The small molecule below binds the protein below.
Small molecule (SMILES): C[C@H](C(=O)O)c1ccc(-c2ccccc2)c(F)c1

Sequence of chain 1.A:
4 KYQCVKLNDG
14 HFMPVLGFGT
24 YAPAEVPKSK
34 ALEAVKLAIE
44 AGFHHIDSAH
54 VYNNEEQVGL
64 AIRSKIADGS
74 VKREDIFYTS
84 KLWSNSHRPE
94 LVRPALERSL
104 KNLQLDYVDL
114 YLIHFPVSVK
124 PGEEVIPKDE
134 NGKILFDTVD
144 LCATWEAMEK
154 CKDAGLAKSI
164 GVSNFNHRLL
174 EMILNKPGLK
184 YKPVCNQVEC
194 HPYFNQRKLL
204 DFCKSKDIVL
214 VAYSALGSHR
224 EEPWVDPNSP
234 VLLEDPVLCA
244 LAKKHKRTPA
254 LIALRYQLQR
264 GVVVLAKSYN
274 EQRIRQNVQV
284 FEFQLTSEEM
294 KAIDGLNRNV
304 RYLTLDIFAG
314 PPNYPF

Binding-site contacts:
Ligand atom C1 contacts residue TRP227 of chain 1.A at 3.5 Å (hydrophobic).
Ligand atom C4 contacts residue VAL128 of chain 1.A at 3.9 Å (hydrophobic).
Ligand atom C6 contacts residue VAL54 of chain 1.A at 4.1 Å (hydrophobic).
Ligand atom O contacts residue HIS117 of chain 1.A at 2.7 Å (h-bond).
Ligand atom C14 contacts residue TYR55 of chain 1.A at 3.5 Å (hydrophobic).
Ligand atom C10 contacts residue VAL54 of chain 1.A at 4.3 Å (hydrophobic).
Ligand atom C2 contacts residue TRP227 of chain 1.A at 3.9 Å (hydrophobic).
Ligand atom C6 contacts residue TRP227 of chain 1.A at 4.3 Å (hydrophobic).
Ligand atom O contacts residue TYR55 of chain 1.A at 2.5 Å (h-bond).
Ligand atom C2 contacts residue VAL54 of chain 1.A at 4.2 Å (hydrophobic).
Ligand atom C12 contacts residue HIS117 of chain 1.A at 3.4 Å.
Ligand atom C4 contacts residue ILE129 of chain 1.A at 4.1 Å (hydrophobic).
Ligand atom C14 contacts residue NAP1 of chain 1.D at 3.4 Å.
Ligand atom F contacts residue ILE129 of chain 1.A at 3.7 Å.
Ligand atom O1 contacts residue NAP1 of chain 1.D at 3.3 Å.
Ligand atom F contacts residue TRP86 of chain 1.A at 3.7 Å.
Ligand atom C11 contacts residue VAL54 of chain 1.A at 4.2 Å (hydrophobic).
Ligand atom C11 contacts residue TRP227 of chain 1.A at 4.0 Å (hydrophobic).
Ligand atom C8 contacts residue TYR55 of chain 1.A at 3.9 Å (hydrophobic).
Ligand atom C3 contacts residue VAL54 of chain 1.A at 3.6 Å (hydrophobic).
Ligand atom C3 contacts residue ILE129 of chain 1.A at 4.1 Å (hydrophobic).
Ligand atom C12 contacts residue NAP1 of chain 1.D at 4.0 Å.
Ligand atom C contacts residue TRP227 of chain 1.A at 3.8 Å (hydrophobic).
Ligand atom C1 contacts residue TYR24 of chain 1.A at 4.0 Å (hydrophobic).
Ligand atom C8 contacts residue VAL54 of chain 1.A at 4.0 Å (hydrophobic).
Ligand atom C7 contacts residue VAL54 of chain 1.A at 4.1 Å (hydrophobic).
Ligand atom C10 contacts residue TRP86 of chain 1.A at 3.8 Å (hydrophobic).
Ligand atom C14 contacts residue HIS117 of chain 1.A at 3.5 Å.
Ligand atom C11 contacts residue TRP86 of chain 1.A at 4.1 Å (hydrophobic).
Ligand atom C13 contacts residue NAP1 of chain 1.D at 3.7 Å.
Ligand atom C13 contacts residue LEU308 of chain 1.A at 3.6 Å (hydrophobic).
Ligand atom F contacts residue TRP227 of chain 1.A at 3.5 Å.
Ligand atom C8 contacts residue TYR24 of chain 1.A at 4.2 Å (hydrophobic).
Ligand atom C9 contacts residue VAL54 of chain 1.A at 4.1 Å (hydrophobic).
Ligand atom O1 contacts residue TYR55 of chain 1.A at 3.9 Å.
Ligand atom F contacts residue PHE311 of chain 1.A at 4.2 Å.
Ligand atom O contacts residue NAP1 of chain 1.D at 3.0 Å.
Ligand atom C3 contacts residue VAL128 of chain 1.A at 4.3 Å (hydrophobic).
Ligand atom C13 contacts residue LEU306 of chain 1.A at 3.8 Å (hydrophobic).
Ligand atom C7 contacts residue TYR24 of chain 1.A at 3.8 Å (hydrophobic).